Binding-site contacts:
Ligand atom C2 contacts residue ASN1098 of chain 1.B at 2.4 Å.
Ligand atom C5 contacts residue ASN1098 of chain 1.B at 3.7 Å.
Ligand atom O4 contacts residue HIS1101 of chain 1.B at 3.1 Å (h-bond).
Ligand atom N2 contacts residue ASN1098 of chain 1.B at 2.8 Å (h-bond).
Ligand atom C3 contacts residue THR1100 of chain 1.B at 3.2 Å.
Ligand atom C8 contacts residue THR1100 of chain 1.B at 3.7 Å.
Ligand atom C5 contacts residue HIS1101 of chain 1.B at 3.7 Å.
Ligand atom C7 contacts residue THR1100 of chain 1.B at 3.9 Å.
Ligand atom C4 contacts residue THR1100 of chain 1.B at 4.4 Å.
Ligand atom C1 contacts residue THR1100 of chain 1.B at 3.6 Å.
Ligand atom C5 contacts residue PHE1103 of chain 1.B at 3.6 Å (hydrophobic).
Ligand atom N2 contacts residue HIS1101 of chain 1.B at 3.8 Å.
Ligand atom C1 contacts residue PHE1103 of chain 1.B at 4.0 Å (hydrophobic).
Ligand atom N2 contacts residue THR1100 of chain 1.B at 3.1 Å (h-bond).
Ligand atom C2 contacts residue THR1100 of chain 1.B at 3.5 Å.
Ligand atom C2 contacts residue HIS1101 of chain 1.B at 4.0 Å.
Ligand atom O7 contacts residue HIS1101 of chain 1.B at 3.6 Å.
Ligand atom C3 contacts residue HIS1101 of chain 1.B at 3.5 Å.
Ligand atom O5 contacts residue PHE1103 of chain 1.B at 3.5 Å.
Ligand atom C7 contacts residue HIS1101 of chain 1.B at 3.5 Å.
Ligand atom C3 contacts residue ASN1098 of chain 1.B at 3.8 Å.
Ligand atom O3 contacts residue HIS1101 of chain 1.B at 4.3 Å.
Ligand atom C8 contacts residue HIS1101 of chain 1.B at 3.8 Å.
Ligand atom O5 contacts residue ASN1098 of chain 1.B at 2.4 Å (h-bond).
Ligand atom O7 contacts residue ASN1098 of chain 1.B at 3.8 Å.
Ligand atom C8 contacts residue ASN1098 of chain 1.B at 3.5 Å.
Ligand atom C1 contacts residue ASN1098 of chain 1.B at 1.4 Å.
Ligand atom C4 contacts residue ASN1098 of chain 1.B at 4.3 Å.
Ligand atom O3 contacts residue THR1100 of chain 1.B at 3.9 Å.
Ligand atom C4 contacts residue HIS1101 of chain 1.B at 3.6 Å.
Ligand atom C6 contacts residue PHE1103 of chain 1.B at 3.4 Å (hydrophobic).
Ligand atom C7 contacts residue ASN1098 of chain 1.B at 3.2 Å.
Ligand atom C1 contacts residue HIS1101 of chain 1.B at 4.2 Å.

Sequence of chain 1.B:
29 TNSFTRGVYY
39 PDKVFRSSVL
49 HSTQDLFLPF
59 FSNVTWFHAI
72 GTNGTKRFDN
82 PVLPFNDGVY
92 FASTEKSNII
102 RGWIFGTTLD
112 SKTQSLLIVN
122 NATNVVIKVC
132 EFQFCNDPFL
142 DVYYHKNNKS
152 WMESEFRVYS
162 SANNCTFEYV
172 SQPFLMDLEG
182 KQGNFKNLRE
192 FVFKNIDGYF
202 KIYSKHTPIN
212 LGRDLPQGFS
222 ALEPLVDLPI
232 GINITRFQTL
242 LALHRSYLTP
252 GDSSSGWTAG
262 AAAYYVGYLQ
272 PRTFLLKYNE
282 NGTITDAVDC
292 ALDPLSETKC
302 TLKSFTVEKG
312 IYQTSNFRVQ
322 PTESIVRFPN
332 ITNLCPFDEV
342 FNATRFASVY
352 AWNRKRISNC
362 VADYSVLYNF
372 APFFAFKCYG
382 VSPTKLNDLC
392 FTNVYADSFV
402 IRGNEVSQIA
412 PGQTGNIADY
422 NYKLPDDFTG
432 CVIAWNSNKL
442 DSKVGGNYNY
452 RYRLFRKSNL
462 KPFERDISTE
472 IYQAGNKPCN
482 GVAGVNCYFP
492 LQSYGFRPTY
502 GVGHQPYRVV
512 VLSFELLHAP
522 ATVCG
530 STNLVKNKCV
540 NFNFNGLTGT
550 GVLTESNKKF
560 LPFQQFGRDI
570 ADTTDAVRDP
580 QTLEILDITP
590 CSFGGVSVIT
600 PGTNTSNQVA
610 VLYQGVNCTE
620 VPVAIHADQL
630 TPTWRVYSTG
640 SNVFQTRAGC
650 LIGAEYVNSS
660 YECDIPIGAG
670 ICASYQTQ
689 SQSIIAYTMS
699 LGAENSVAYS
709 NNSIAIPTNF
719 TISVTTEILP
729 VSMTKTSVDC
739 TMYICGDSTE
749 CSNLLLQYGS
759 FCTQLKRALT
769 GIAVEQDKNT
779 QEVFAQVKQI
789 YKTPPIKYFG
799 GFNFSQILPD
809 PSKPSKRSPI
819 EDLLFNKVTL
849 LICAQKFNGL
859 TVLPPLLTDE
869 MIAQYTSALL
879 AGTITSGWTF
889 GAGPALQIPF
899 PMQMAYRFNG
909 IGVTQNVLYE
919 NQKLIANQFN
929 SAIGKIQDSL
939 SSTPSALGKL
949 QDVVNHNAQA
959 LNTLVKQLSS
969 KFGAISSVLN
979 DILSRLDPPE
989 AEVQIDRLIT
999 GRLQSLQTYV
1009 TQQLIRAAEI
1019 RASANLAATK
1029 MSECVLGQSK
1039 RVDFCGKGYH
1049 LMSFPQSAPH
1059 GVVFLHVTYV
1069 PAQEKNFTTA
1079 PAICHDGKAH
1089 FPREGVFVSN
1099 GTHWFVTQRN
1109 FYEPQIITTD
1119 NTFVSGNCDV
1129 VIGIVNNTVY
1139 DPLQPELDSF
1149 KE

This protein binds this small molecule.
Small molecule (SMILES): CC(=O)N[C@H]1[C@H](O[C@H]2[C@H](O)[C@@H](NC(C)=O)CO[C@@H]2CO)O[C@H](CO)[C@@H](O)[C@@H]1O